Sequence of chain 1.A:
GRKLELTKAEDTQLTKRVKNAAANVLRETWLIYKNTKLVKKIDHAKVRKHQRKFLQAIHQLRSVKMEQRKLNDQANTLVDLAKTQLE

Binding-site contacts:
Ligand atom C3 contacts residue MET72 of chain 1.B at 3.9 Å (hydrophobic).
Ligand atom C4 contacts residue ILE64 of chain 1.B at 2.9 Å (hydrophobic).
Ligand atom C2 contacts residue ILE64 of chain 1.B at 4.0 Å (hydrophobic).
Ligand atom O1 contacts residue ALA84 of chain 1.A at 3.6 Å.
Ligand atom N2 contacts residue VAL56 of chain 1.B at 3.7 Å.
Ligand atom C1 contacts residue VAL56 of chain 1.B at 3.9 Å (hydrophobic).
Ligand atom C6 contacts residue MET72 of chain 1.B at 4.0 Å (hydrophobic).
Ligand atom C7 contacts residue ILE28 of chain 1.B at 4.0 Å (hydrophobic).
Ligand atom C7 contacts residue PHE20 of chain 1.B at 4.1 Å (hydrophobic).
Ligand atom C5 contacts residue PHE69 of chain 1.B at 4.3 Å (hydrophobic).
Ligand atom C7 contacts residue PHE69 of chain 1.B at 3.6 Å (hydrophobic).
Ligand atom N1 contacts residue ILE64 of chain 1.B at 4.2 Å.
Ligand atom C3 contacts residue LEU87 of chain 1.A at 3.5 Å (hydrophobic).
Ligand atom O1 contacts residue VAL88 of chain 1.A at 4.5 Å.
Ligand atom N2 contacts residue GLU55 of chain 1.B at 4.0 Å.
Ligand atom C6 contacts residue PHE20 of chain 1.B at 4.2 Å (hydrophobic).
Ligand atom C5 contacts residue ILE64 of chain 1.B at 3.4 Å (hydrophobic).
Ligand atom C1 contacts residue ALA84 of chain 1.A at 3.9 Å (hydrophobic).
Ligand atom N1 contacts residue VAL56 of chain 1.B at 4.1 Å.
Ligand atom N1 contacts residue MET52 of chain 1.B at 3.1 Å (h-bond).
Ligand atom C6 contacts residue PHE69 of chain 1.B at 3.7 Å (hydrophobic).
Ligand atom C2 contacts residue LEU87 of chain 1.A at 3.8 Å (hydrophobic).
Ligand atom N1 contacts residue LEU87 of chain 1.A at 4.2 Å.
Ligand atom C5 contacts residue ILE28 of chain 1.B at 3.8 Å (hydrophobic).
Ligand atom O1 contacts residue VAL56 of chain 1.B at 4.3 Å.
Ligand atom O1 contacts residue MET72 of chain 1.B at 4.1 Å.
Ligand atom C4 contacts residue MET52 of chain 1.B at 4.2 Å (hydrophobic).
Ligand atom C1 contacts residue MET52 of chain 1.B at 3.6 Å (hydrophobic).
Ligand atom C4 contacts residue LEU87 of chain 1.A at 4.3 Å (hydrophobic).
Ligand atom C2 contacts residue MET52 of chain 1.B at 4.1 Å (hydrophobic).
Ligand atom N2 contacts residue ALA84 of chain 1.A at 3.8 Å.
Ligand atom C5 contacts residue LEU33 of chain 1.B at 3.8 Å (hydrophobic).
Ligand atom C4 contacts residue LEU33 of chain 1.B at 3.9 Å (hydrophobic).
Ligand atom N2 contacts residue MET52 of chain 1.B at 3.1 Å (h-bond).
Ligand atom C7 contacts residue LEU33 of chain 1.B at 4.2 Å (hydrophobic).
Ligand atom C6 contacts residue LEU87 of chain 1.A at 3.6 Å (hydrophobic).

Sequence of chain 1.B:
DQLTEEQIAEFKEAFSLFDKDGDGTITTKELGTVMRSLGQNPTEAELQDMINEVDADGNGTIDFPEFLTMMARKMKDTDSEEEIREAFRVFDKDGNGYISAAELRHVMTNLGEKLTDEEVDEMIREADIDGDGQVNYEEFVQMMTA

The protein below binds the small molecule below.
Small molecule (SMILES): NC(=O)Nc1ccccc1